Sequence of chain 53.D:
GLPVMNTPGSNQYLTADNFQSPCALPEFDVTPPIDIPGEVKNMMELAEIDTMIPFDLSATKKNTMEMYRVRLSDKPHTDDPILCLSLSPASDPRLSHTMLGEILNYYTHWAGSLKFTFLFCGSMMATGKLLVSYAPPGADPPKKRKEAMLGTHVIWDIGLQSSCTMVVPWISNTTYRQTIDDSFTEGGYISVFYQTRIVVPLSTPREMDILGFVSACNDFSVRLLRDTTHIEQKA

The small molecule below binds the protein below.
Small molecule (SMILES): CCOC(=O)c1ccc(OCCCCC2CCN(c3ccc(C)nn3)CC2)cc1

Binding-site contacts:
Ligand atom C19 contacts residue PHE237 of chain 53.B at 3.5 Å (hydrophobic).
Ligand atom C23 contacts residue TYR112 of chain 53.B at 3.3 Å (hydrophobic).
Ligand atom O25 contacts residue THR111 of chain 53.B at 3.4 Å (h-bond).
Ligand atom C8 contacts residue VAL196 of chain 53.B at 3.7 Å (hydrophobic).
Ligand atom O24 contacts residue TYR112 of chain 53.B at 3.8 Å.
Ligand atom C8 contacts residue TYR159 of chain 53.B at 3.5 Å (hydrophobic).
Ligand atom C20 contacts residue TYR112 of chain 53.B at 3.4 Å (hydrophobic).
Ligand atom C20 contacts residue PHE237 of chain 53.B at 3.4 Å (hydrophobic).
Ligand atom C14 contacts residue VAL199 of chain 53.B at 3.8 Å (hydrophobic).
Ligand atom C18 contacts residue PHE237 of chain 53.B at 3.8 Å (hydrophobic).
Ligand atom C23 contacts residue PHE237 of chain 53.B at 3.8 Å (hydrophobic).
Ligand atom C13 contacts residue MET132 of chain 53.B at 3.8 Å (hydrophobic).
Ligand atom O25 contacts residue TYR112 of chain 53.B at 3.4 Å.
Ligand atom C27 contacts residue ASP236 of chain 53.B at 3.6 Å.
Ligand atom C3 contacts residue ALA24 of chain 53.D at 3.5 Å (hydrophobic).
Ligand atom C26 contacts residue LYS113 of chain 53.B at 3.7 Å.
Ligand atom C4 contacts residue ILE194 of chain 53.B at 3.8 Å (hydrophobic).
Ligand atom C21 contacts residue PHE237 of chain 53.B at 3.7 Å (hydrophobic).
Ligand atom C5 contacts residue TYR159 of chain 53.B at 3.7 Å (hydrophobic).
Ligand atom C3 contacts residue PRO181 of chain 53.B at 3.7 Å (hydrophobic).
Ligand atom C3 contacts residue TYR159 of chain 53.B at 3.7 Å (hydrophobic).
Ligand atom O16 contacts residue MET132 of chain 53.B at 3.6 Å.
Ligand atom C21 contacts residue TYR112 of chain 53.B at 3.4 Å (hydrophobic).
Ligand atom C1 contacts residue ILE157 of chain 53.B at 3.4 Å (hydrophobic).
Ligand atom C5 contacts residue ILE194 of chain 53.B at 3.8 Å (hydrophobic).
Ligand atom C7 contacts residue TYR159 of chain 53.B at 3.7 Å (hydrophobic).
Ligand atom C11 contacts residue LEU134 of chain 53.B at 3.8 Å (hydrophobic).
Ligand atom C4 contacts residue ALA24 of chain 53.D at 3.5 Å (hydrophobic).
Ligand atom C13 contacts residue PHE237 of chain 53.B at 3.7 Å (hydrophobic).
Ligand atom C12 contacts residue VAL199 of chain 53.B at 3.7 Å (hydrophobic).
Ligand atom C1 contacts residue ILE183 of chain 53.B at 3.5 Å (hydrophobic).
Ligand atom C15 contacts residue MET132 of chain 53.B at 3.6 Å (hydrophobic).
Ligand atom N3 contacts residue LEU240 of chain 53.B at 3.4 Å.
Ligand atom C14 contacts residue MET132 of chain 53.B at 3.5 Å (hydrophobic).
Ligand atom N6 contacts residue VAL196 of chain 53.B at 3.8 Å.
Ligand atom C26 contacts residue THR111 of chain 53.B at 3.6 Å.
Ligand atom C4 contacts residue TYR159 of chain 53.B at 3.7 Å (hydrophobic).
Ligand atom C10 contacts residue MET132 of chain 53.B at 3.7 Å (hydrophobic).
Ligand atom C7 contacts residue VAL196 of chain 53.B at 3.5 Å (hydrophobic).
Ligand atom N4 contacts residue LEU240 of chain 53.B at 3.3 Å.

Sequence of chain 53.B:
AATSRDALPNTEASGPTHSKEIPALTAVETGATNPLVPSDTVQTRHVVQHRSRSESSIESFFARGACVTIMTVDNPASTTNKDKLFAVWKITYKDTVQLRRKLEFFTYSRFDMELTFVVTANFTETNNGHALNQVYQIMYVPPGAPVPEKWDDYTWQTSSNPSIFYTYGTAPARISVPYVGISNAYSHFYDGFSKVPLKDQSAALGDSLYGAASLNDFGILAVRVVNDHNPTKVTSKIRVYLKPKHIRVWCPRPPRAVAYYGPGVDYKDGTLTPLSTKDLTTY